Binding-site contacts:
Ligand atom N4' contacts residue TYR121 of chain 1.A at 3.4 Å (h-bond).
Ligand atom N3' contacts residue PHE34 of chain 1.A at 3.6 Å.
Ligand atom N2' contacts residue ALA9 of chain 1.A at 3.5 Å (h-bond).
Ligand atom N4' contacts residue VAL115 of chain 1.A at 3.0 Å (h-bond).
Ligand atom N4' contacts residue NDP1 of chain 1.B at 3.5 Å.
Ligand atom N3' contacts residue ILE7 of chain 1.A at 3.5 Å (h-bond).
Ligand atom N3' contacts residue ALA9 of chain 1.A at 3.9 Å.
Ligand atom N2' contacts residue VAL8 of chain 1.A at 3.3 Å (h-bond).
Ligand atom C10 contacts residue VAL115 of chain 1.A at 3.8 Å (hydrophobic).
Ligand atom N3' contacts residue NDP1 of chain 1.B at 3.5 Å (h-bond).
Ligand atom N4' contacts residue ILE7 of chain 1.A at 3.0 Å (h-bond).
Ligand atom N2' contacts residue THR136 of chain 1.A at 3.6 Å.
Ligand atom C8' contacts residue PHE34 of chain 1.A at 3.7 Å (hydrophobic).
Ligand atom C'4 contacts residue PHE31 of chain 1.A at 3.9 Å (hydrophobic).
Ligand atom N2' contacts residue ILE7 of chain 1.A at 3.9 Å.
Ligand atom N3' contacts residue VAL8 of chain 1.A at 3.4 Å.
Ligand atom O8' contacts residue GLU30 of chain 1.A at 3.9 Å.
Ligand atom C10 contacts residue THR56 of chain 1.A at 3.4 Å.
Ligand atom N4' contacts residue PHE34 of chain 1.A at 3.5 Å.
Ligand atom C4' contacts residue NDP1 of chain 1.B at 3.5 Å.
Ligand atom C6' contacts residue PHE34 of chain 1.A at 3.9 Å (hydrophobic).
Ligand atom C2' contacts residue GLU30 of chain 1.A at 3.6 Å.
Ligand atom C9' contacts residue NDP1 of chain 1.B at 3.8 Å.
Ligand atom N2' contacts residue GLU30 of chain 1.A at 2.8 Å (salt-bridge).
Ligand atom C2' contacts residue VAL8 of chain 1.A at 3.7 Å (hydrophobic).
Ligand atom C2' contacts residue ALA9 of chain 1.A at 3.8 Å (hydrophobic).
Ligand atom C4' contacts residue PHE34 of chain 1.A at 3.3 Å (hydrophobic).
Ligand atom C9' contacts residue PHE34 of chain 1.A at 3.8 Å (hydrophobic).
Ligand atom O8' contacts residue PHE31 of chain 1.A at 3.1 Å.
Ligand atom C9' contacts residue VAL115 of chain 1.A at 3.7 Å (hydrophobic).
Ligand atom O8' contacts residue PHE34 of chain 1.A at 4.0 Å.
Ligand atom C7' contacts residue PHE31 of chain 1.A at 3.0 Å (hydrophobic).
Ligand atom C5' contacts residue NDP1 of chain 1.B at 4.0 Å.
Ligand atom C2' contacts residue PHE34 of chain 1.A at 3.9 Å (hydrophobic).
Ligand atom C8' contacts residue GLU30 of chain 1.A at 3.7 Å.
Ligand atom C4' contacts residue ILE7 of chain 1.A at 3.7 Å (hydrophobic).
Ligand atom C'6 contacts residue PHE34 of chain 1.A at 4.0 Å (hydrophobic).
Ligand atom C5' contacts residue PHE34 of chain 1.A at 3.4 Å (hydrophobic).
Ligand atom N1' contacts residue PHE34 of chain 1.A at 3.7 Å.
Ligand atom N1' contacts residue GLU30 of chain 1.A at 2.8 Å (salt-bridge).

Sequence of chain 1.A:
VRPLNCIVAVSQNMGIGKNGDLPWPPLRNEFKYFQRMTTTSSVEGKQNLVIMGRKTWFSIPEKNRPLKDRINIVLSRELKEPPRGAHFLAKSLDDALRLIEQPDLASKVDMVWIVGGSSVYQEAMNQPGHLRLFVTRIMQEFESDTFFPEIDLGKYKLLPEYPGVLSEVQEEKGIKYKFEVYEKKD

This small molecule binds to this protein.
Small molecule (SMILES): COc1ccccc1/C(C)=C\c1coc2nc(N)nc(N)c12